Sequence of chain 1.A:
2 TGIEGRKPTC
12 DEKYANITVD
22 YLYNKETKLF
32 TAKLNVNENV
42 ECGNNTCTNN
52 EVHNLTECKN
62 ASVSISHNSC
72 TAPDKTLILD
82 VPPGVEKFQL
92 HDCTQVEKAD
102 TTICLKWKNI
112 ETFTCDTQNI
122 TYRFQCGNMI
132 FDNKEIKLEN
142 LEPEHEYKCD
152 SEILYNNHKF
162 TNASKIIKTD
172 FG

A protein and the small-molecule ligand that binds it are described below.
Small molecule (SMILES): CC(=O)N[C@@H]1[C@@H](O)[C@H](O)[C@@H](CO)O[C@H]1O

Binding-site contacts:
Ligand atom C7 contacts residue SER165 of chain 1.A at 4.4 Å.
Ligand atom O6 contacts residue LYS160 of chain 1.A at 3.4 Å (salt-bridge).
Ligand atom O5 contacts residue ASN163 of chain 1.A at 2.3 Å (h-bond).
Ligand atom C6 contacts residue LYS160 of chain 1.A at 4.1 Å.
Ligand atom C8 contacts residue SER152 of chain 1.A at 4.2 Å.
Ligand atom N2 contacts residue ASN163 of chain 1.A at 3.0 Å (h-bond).
Ligand atom O7 contacts residue ASN163 of chain 1.A at 3.2 Å (h-bond).
Ligand atom C8 contacts residue ALA164 of chain 1.A at 3.6 Å (hydrophobic).
Ligand atom C1 contacts residue ASN163 of chain 1.A at 1.4 Å.
Ligand atom C8 contacts residue SER165 of chain 1.A at 3.5 Å.
Ligand atom O7 contacts residue SER165 of chain 1.A at 4.5 Å.
Ligand atom C8 contacts residue ASN163 of chain 1.A at 4.1 Å.
Ligand atom C4 contacts residue ASN163 of chain 1.A at 4.2 Å.
Ligand atom C7 contacts residue ASN163 of chain 1.A at 3.2 Å.
Ligand atom C5 contacts residue ASN163 of chain 1.A at 3.6 Å.
Ligand atom O5 contacts residue LYS160 of chain 1.A at 3.6 Å.
Ligand atom C2 contacts residue ASN163 of chain 1.A at 2.4 Å.
Ligand atom C8 contacts residue ASP151 of chain 1.A at 3.4 Å.
Ligand atom C3 contacts residue ASN163 of chain 1.A at 3.7 Å.